A small-molecule ligand and the protein it binds are described below.
Small molecule (SMILES): CC(=O)N[C@H]1[C@H](O[C@H]2[C@H](O)[C@@H](NC(C)=O)CO[C@@H]2CO[C@@H]2O[C@@H](C)[C@@H](O)[C@@H](O)[C@@H]2O)O[C@H](CO)[C@@H](O)[C@@H]1O

Sequence of chain 1.A:
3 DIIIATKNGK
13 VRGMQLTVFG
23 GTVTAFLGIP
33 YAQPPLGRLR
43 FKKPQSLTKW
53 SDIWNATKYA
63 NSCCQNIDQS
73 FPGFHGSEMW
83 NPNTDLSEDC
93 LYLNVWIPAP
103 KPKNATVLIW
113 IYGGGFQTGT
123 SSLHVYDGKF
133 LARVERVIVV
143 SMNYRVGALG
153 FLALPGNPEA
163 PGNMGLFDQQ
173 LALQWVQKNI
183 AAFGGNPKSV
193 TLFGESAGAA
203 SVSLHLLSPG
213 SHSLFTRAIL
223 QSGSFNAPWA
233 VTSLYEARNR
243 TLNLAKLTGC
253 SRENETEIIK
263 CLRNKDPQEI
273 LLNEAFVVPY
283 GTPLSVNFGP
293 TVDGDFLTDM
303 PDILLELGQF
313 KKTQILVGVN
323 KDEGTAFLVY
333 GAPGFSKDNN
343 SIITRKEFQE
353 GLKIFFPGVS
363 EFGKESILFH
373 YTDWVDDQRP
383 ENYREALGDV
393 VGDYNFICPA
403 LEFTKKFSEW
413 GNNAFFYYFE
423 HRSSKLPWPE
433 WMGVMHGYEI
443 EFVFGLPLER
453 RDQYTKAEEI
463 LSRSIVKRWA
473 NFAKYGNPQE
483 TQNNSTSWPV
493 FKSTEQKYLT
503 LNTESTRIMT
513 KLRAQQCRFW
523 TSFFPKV

Binding-site contacts:
Ligand atom N2 contacts residue ASN241 of chain 1.A at 2.6 Å (h-bond).
Ligand atom C3 contacts residue ASN241 of chain 1.A at 3.8 Å.
Ligand atom C5 contacts residue ASN241 of chain 1.A at 4.0 Å.
Ligand atom O4 contacts residue PHE278 of chain 1.A at 3.8 Å.
Ligand atom O3 contacts residue PRO281 of chain 1.A at 4.2 Å.
Ligand atom O5 contacts residue ASN241 of chain 1.A at 2.7 Å (h-bond).
Ligand atom C4 contacts residue ASN245 of chain 1.A at 4.5 Å.
Ligand atom C5 contacts residue ASN245 of chain 1.A at 3.6 Å.
Ligand atom C2 contacts residue ASN245 of chain 1.A at 4.5 Å.
Ligand atom C7 contacts residue GLU238 of chain 1.A at 4.2 Å.
Ligand atom O7 contacts residue ASN241 of chain 1.A at 3.8 Å.
Ligand atom O3 contacts residue VAL280 of chain 1.A at 3.7 Å.
Ligand atom C4 contacts residue ASN241 of chain 1.A at 4.4 Å.
Ligand atom O5 contacts residue ASN245 of chain 1.A at 4.2 Å.
Ligand atom C4 contacts residue PHE278 of chain 1.A at 3.1 Å (hydrophobic).
Ligand atom C6 contacts residue LEU249 of chain 1.A at 3.6 Å (hydrophobic).
Ligand atom O3 contacts residue PRO281 of chain 1.A at 4.1 Å.
Ligand atom C1 contacts residue ASN245 of chain 1.A at 3.6 Å.
Ligand atom O4 contacts residue LEU249 of chain 1.A at 3.8 Å.
Ligand atom C5 contacts residue ASN245 of chain 1.A at 4.2 Å.
Ligand atom O5 contacts residue PRO281 of chain 1.A at 4.5 Å.
Ligand atom C6 contacts residue ASN245 of chain 1.A at 4.1 Å.
Ligand atom C8 contacts residue ASN241 of chain 1.A at 4.2 Å.
Ligand atom C5 contacts residue PHE278 of chain 1.A at 4.3 Å (hydrophobic).
Ligand atom C1 contacts residue ASN241 of chain 1.A at 1.6 Å.
Ligand atom O2 contacts residue PRO281 of chain 1.A at 3.9 Å.
Ligand atom O6 contacts residue ASN245 of chain 1.A at 3.8 Å.
Ligand atom O3 contacts residue PHE278 of chain 1.A at 3.1 Å (h-bond).
Ligand atom C2 contacts residue ASN241 of chain 1.A at 2.4 Å.
Ligand atom C3 contacts residue PHE278 of chain 1.A at 3.3 Å (hydrophobic).
Ligand atom C6 contacts residue ASN245 of chain 1.A at 3.7 Å.
Ligand atom C3 contacts residue VAL280 of chain 1.A at 4.4 Å (hydrophobic).
Ligand atom O5 contacts residue ASN245 of chain 1.A at 3.0 Å (h-bond).
Ligand atom C8 contacts residue GLU238 of chain 1.A at 4.2 Å.
Ligand atom C6 contacts residue LYS248 of chain 1.A at 4.1 Å.
Ligand atom O7 contacts residue GLU238 of chain 1.A at 3.6 Å.
Ligand atom C4 contacts residue LEU249 of chain 1.A at 4.3 Å (hydrophobic).
Ligand atom C7 contacts residue ASN241 of chain 1.A at 3.3 Å.
Ligand atom O7 contacts residue PRO281 of chain 1.A at 4.1 Å.
Ligand atom O5 contacts residue LYS248 of chain 1.A at 4.3 Å.